The protein below binds the small molecule below.
Small molecule (SMILES): C[n+]1c2c(c(N)c3ccc(Cl)cc31)CCCC2

Sequence of chain 2.B:
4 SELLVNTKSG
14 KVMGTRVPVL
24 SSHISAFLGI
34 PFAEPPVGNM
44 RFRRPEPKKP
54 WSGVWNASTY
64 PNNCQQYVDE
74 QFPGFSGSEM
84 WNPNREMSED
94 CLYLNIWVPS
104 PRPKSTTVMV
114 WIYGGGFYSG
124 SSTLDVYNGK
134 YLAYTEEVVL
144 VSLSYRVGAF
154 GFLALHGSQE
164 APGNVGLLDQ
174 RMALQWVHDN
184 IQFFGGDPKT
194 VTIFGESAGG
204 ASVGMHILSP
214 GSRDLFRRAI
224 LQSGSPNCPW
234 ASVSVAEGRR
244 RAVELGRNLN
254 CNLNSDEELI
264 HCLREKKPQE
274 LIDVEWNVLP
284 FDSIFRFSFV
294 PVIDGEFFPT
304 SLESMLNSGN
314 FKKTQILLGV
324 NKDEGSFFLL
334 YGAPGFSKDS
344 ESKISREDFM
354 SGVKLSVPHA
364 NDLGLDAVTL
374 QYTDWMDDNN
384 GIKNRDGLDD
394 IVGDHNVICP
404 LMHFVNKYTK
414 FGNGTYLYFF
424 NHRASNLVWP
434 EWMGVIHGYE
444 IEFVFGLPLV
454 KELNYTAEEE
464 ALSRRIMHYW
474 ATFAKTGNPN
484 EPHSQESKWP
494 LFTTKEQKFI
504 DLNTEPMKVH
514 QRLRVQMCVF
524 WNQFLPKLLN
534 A

Binding-site contacts:
Ligand atom NAO contacts residue ILE439 of chain 2.B at 3.5 Å.
Ligand atom CAA contacts residue PHE330 of chain 2.B at 2.8 Å (hydrophobic).
Ligand atom CAG contacts residue E1K1 of chain 2.V at 0.5 Å.
Ligand atom CAB contacts residue E1K1 of chain 2.V at 1.1 Å.
Ligand atom CAN contacts residue E1K1 of chain 2.V at 0.8 Å.
Ligand atom CLA contacts residue GLY117 of chain 2.B at 3.3 Å.
Ligand atom CLA contacts residue E1K1 of chain 2.V at 0.9 Å.
Ligand atom CAC contacts residue TRP84 of chain 2.B at 3.6 Å (hydrophobic).
Ligand atom NAO contacts residue HIS440 of chain 2.B at 2.5 Å (h-bond).
Ligand atom CAD contacts residue E1K1 of chain 2.V at 1.0 Å.
Ligand atom CAM contacts residue PHE330 of chain 2.B at 3.6 Å (hydrophobic).
Ligand atom CAB contacts residue TRP432 of chain 2.B at 3.5 Å (hydrophobic).
Ligand atom CAK contacts residue E1K1 of chain 2.V at 0.3 Å.
Ligand atom CAM contacts residue TRP84 of chain 2.B at 3.3 Å (hydrophobic).
Ligand atom CLA contacts residue GLY118 of chain 2.B at 3.1 Å.
Ligand atom CAL contacts residue E1K1 of chain 2.V at 1.0 Å.
Ligand atom NAO contacts residue TYR442 of chain 2.B at 3.2 Å.
Ligand atom CAM contacts residue E1K1 of chain 2.V at 0.6 Å.
Ligand atom NAO contacts residue E1K1 of chain 2.V at 1.9 Å.
Ligand atom CAD contacts residue TRP84 of chain 2.B at 3.2 Å (hydrophobic).
Ligand atom CAH contacts residue E1K1 of chain 2.V at 0.8 Å.
Ligand atom CAA contacts residue TRP432 of chain 2.B at 3.2 Å (hydrophobic).
Ligand atom CAL contacts residue HIS440 of chain 2.B at 3.6 Å.
Ligand atom NAE contacts residue PHE330 of chain 2.B at 3.6 Å.
Ligand atom CAK contacts residue TRP84 of chain 2.B at 3.5 Å (hydrophobic).
Ligand atom CAJ contacts residue HIS440 of chain 2.B at 3.3 Å.
Ligand atom CAC contacts residue E1K1 of chain 2.V at 0.7 Å.
Ligand atom CAC contacts residue PHE330 of chain 2.B at 3.0 Å (hydrophobic).
Ligand atom NAE contacts residue E1K1 of chain 2.V at 0.3 Å.
Ligand atom CAP contacts residue TRP84 of chain 2.B at 3.5 Å (hydrophobic).
Ligand atom CAD contacts residue PHE330 of chain 2.B at 3.3 Å (hydrophobic).
Ligand atom CAJ contacts residue E1K1 of chain 2.V at 0.9 Å.
Ligand atom CAF contacts residue E1K1 of chain 2.V at 1.2 Å.
Ligand atom CAA contacts residue E1K1 of chain 2.V at 1.3 Å.
Ligand atom CAL contacts residue TRP84 of chain 2.B at 3.4 Å (hydrophobic).
Ligand atom CAI contacts residue E1K1 of chain 2.V at 0.6 Å.
Ligand atom CAN contacts residue PHE330 of chain 2.B at 3.3 Å (hydrophobic).
Ligand atom CAP contacts residue E1K1 of chain 2.V at 0.8 Å.
Ligand atom NAE contacts residue TRP84 of chain 2.B at 3.4 Å.
Ligand atom CAB contacts residue PHE330 of chain 2.B at 3.5 Å (hydrophobic).